Binding-site contacts:
Ligand atom O10 contacts residue SER292 of chain 1.G at 2.4 Å (h-bond).
Ligand atom C4 contacts residue PHE229 of chain 1.G at 4.0 Å (hydrophobic).
Ligand atom O9 contacts residue SER292 of chain 1.G at 3.4 Å (h-bond).
Ligand atom O3 contacts residue TYR289 of chain 1.G at 4.0 Å.
Ligand atom O9 contacts residue PHE229 of chain 1.G at 3.6 Å.
Ligand atom O2 contacts residue LYS112 of chain 1.G at 2.9 Å (salt-bridge).
Ligand atom O8 contacts residue ASN294 of chain 1.G at 4.3 Å.
Ligand atom O10 contacts residue HIS295 of chain 1.G at 4.2 Å.
Ligand atom C2 contacts residue PHE229 of chain 1.G at 4.2 Å (hydrophobic).
Ligand atom P1 contacts residue HIS295 of chain 1.G at 4.0 Å.
Ligand atom O3 contacts residue LYS112 of chain 1.G at 3.8 Å.
Ligand atom C2 contacts residue LYS112 of chain 1.G at 3.3 Å.
Ligand atom O4 contacts residue SER292 of chain 1.G at 3.6 Å.
Ligand atom O10 contacts residue ASN294 of chain 1.G at 2.6 Å (h-bond).
Ligand atom P1 contacts residue SER292 of chain 1.G at 3.3 Å.
Ligand atom P1 contacts residue ASN294 of chain 1.G at 4.0 Å.
Ligand atom C3 contacts residue PHE229 of chain 1.G at 4.0 Å (hydrophobic).
Ligand atom O9 contacts residue HIS295 of chain 1.G at 2.8 Å (h-bond).
Ligand atom C3 contacts residue LYS112 of chain 1.G at 4.2 Å.
Ligand atom O2 contacts residue PHE229 of chain 1.G at 4.3 Å.

Sequence of chain 1.G:
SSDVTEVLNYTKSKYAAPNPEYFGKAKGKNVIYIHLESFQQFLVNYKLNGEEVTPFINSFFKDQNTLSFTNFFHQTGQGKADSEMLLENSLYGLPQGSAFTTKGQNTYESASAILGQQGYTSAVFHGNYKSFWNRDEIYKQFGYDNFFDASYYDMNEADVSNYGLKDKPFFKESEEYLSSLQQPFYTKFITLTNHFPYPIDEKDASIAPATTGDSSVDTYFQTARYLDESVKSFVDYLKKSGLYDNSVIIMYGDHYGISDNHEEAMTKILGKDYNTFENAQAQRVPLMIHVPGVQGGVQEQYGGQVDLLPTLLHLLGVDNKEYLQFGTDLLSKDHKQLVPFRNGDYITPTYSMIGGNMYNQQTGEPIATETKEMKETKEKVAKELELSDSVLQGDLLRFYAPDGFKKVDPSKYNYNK

The small molecule below binds the protein below.
Small molecule (SMILES): O=P([O-])([O-])OCC(O)CO